The small molecule below binds the protein below.
Small molecule (SMILES): CC(=O)N[C@@H]1[C@@H](O)[C@H](O)[C@@H](CO)O[C@H]1O

Binding-site contacts:
Ligand atom C5 contacts residue THR204 of chain 1.A at 4.5 Å.
Ligand atom C2 contacts residue ASN202 of chain 1.A at 2.4 Å.
Ligand atom C5 contacts residue LYS205 of chain 1.A at 3.6 Å.
Ligand atom O5 contacts residue THR204 of chain 1.A at 4.3 Å.
Ligand atom O5 contacts residue LYS205 of chain 1.A at 2.8 Å (salt-bridge).
Ligand atom O6 contacts residue THR204 of chain 1.A at 4.4 Å.
Ligand atom C3 contacts residue ASN202 of chain 1.A at 3.8 Å.
Ligand atom O5 contacts residue ASN202 of chain 1.A at 2.3 Å (h-bond).
Ligand atom C4 contacts residue ASN202 of chain 1.A at 4.1 Å.
Ligand atom O7 contacts residue ASN202 of chain 1.A at 3.8 Å.
Ligand atom C1 contacts residue THR204 of chain 1.A at 4.0 Å.
Ligand atom C6 contacts residue LYS205 of chain 1.A at 3.4 Å.
Ligand atom O6 contacts residue ASN202 of chain 1.A at 4.3 Å.
Ligand atom C1 contacts residue LYS205 of chain 1.A at 3.9 Å.
Ligand atom C7 contacts residue THR274 of chain 1.A at 4.1 Å.
Ligand atom N2 contacts residue ASN202 of chain 1.A at 3.0 Å (h-bond).
Ligand atom O6 contacts residue LYS205 of chain 1.A at 3.3 Å.
Ligand atom C5 contacts residue ASN202 of chain 1.A at 3.6 Å.
Ligand atom C7 contacts residue ASN202 of chain 1.A at 3.6 Å.
Ligand atom C4 contacts residue LYS205 of chain 1.A at 4.2 Å.
Ligand atom C8 contacts residue THR274 of chain 1.A at 3.2 Å.
Ligand atom C1 contacts residue ASN202 of chain 1.A at 1.4 Å.
Ligand atom O7 contacts residue THR274 of chain 1.A at 4.5 Å.

Sequence of chain 1.A:
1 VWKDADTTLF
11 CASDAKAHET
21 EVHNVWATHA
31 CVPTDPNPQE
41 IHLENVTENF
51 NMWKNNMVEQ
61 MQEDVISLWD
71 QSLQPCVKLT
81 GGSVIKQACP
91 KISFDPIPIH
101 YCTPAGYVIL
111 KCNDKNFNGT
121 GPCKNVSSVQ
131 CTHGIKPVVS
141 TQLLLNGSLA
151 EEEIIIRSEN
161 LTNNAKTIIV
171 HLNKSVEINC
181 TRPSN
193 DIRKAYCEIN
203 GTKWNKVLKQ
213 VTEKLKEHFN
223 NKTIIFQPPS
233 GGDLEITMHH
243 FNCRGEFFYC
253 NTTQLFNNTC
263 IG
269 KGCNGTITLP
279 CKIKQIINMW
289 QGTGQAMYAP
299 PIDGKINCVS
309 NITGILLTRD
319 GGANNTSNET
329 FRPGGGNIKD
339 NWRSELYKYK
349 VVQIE